This small molecule binds to this protein.
Small molecule (SMILES): CCCCO[C@]1(C(=O)O)C[C@H](O)[C@@H](NC(C)=O)[C@H]([C@H](O)[C@H](O)CO)O1

Sequence of chain 49.A:
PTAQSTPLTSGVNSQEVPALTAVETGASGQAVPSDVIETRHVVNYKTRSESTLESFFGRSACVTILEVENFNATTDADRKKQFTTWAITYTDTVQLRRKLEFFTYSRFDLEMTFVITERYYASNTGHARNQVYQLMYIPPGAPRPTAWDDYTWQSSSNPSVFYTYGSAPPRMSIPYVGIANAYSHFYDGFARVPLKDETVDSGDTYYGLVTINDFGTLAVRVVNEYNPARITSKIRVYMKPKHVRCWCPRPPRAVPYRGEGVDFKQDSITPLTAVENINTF

Binding-site contacts:
Ligand atom C8 contacts residue ALA146 of chain 50.A at 4.4 Å (hydrophobic).
Ligand atom N5 contacts residue TYR145 of chain 50.A at 2.6 Å (h-bond).
Ligand atom C3 contacts residue PRO252 of chain 49.A at 4.3 Å (hydrophobic).
Ligand atom C7 contacts residue TYR145 of chain 50.A at 3.9 Å (hydrophobic).
Ligand atom O10 contacts residue TYR250 of chain 49.A at 2.3 Å (h-bond).
Ligand atom C10 contacts residue TYR250 of chain 49.A at 2.9 Å (hydrophobic).
Ligand atom O1B contacts residue ALA146 of chain 50.A at 4.3 Å.
Ligand atom O10 contacts residue ASN96 of chain 49.A at 4.3 Å.
Ligand atom C5 contacts residue TYR145 of chain 50.A at 3.4 Å (hydrophobic).
Ligand atom C10 contacts residue TYR145 of chain 50.A at 3.6 Å (hydrophobic).
Ligand atom O1A contacts residue ASN148 of chain 50.A at 4.5 Å.
Ligand atom C6 contacts residue ALA146 of chain 50.A at 4.3 Å (hydrophobic).
Ligand atom O8 contacts residue ALA146 of chain 50.A at 3.4 Å.
Ligand atom O1A contacts residue ALA146 of chain 50.A at 3.2 Å.
Ligand atom O1B contacts residue PRO252 of chain 49.A at 3.4 Å.
Ligand atom O4 contacts residue PRO252 of chain 49.A at 4.0 Å.
Ligand atom C11 contacts residue ARG143 of chain 50.A at 3.9 Å.
Ligand atom C4 contacts residue TYR145 of chain 50.A at 3.6 Å (hydrophobic).
Ligand atom C4 contacts residue TYR250 of chain 49.A at 4.3 Å (hydrophobic).
Ligand atom C11 contacts residue TYR250 of chain 49.A at 3.1 Å (hydrophobic).
Ligand atom O1B contacts residue SER147 of chain 50.A at 2.6 Å (h-bond).
Ligand atom C1 contacts residue PRO252 of chain 49.A at 4.1 Å (hydrophobic).
Ligand atom O4 contacts residue ASN251 of chain 49.A at 4.3 Å.
Ligand atom O9 contacts residue TYR145 of chain 50.A at 4.3 Å.
Ligand atom O4 contacts residue TYR250 of chain 49.A at 3.0 Å.
Ligand atom C11 contacts residue TYR145 of chain 50.A at 3.8 Å (hydrophobic).
Ligand atom N5 contacts residue TYR250 of chain 49.A at 3.9 Å.
Ligand atom C6 contacts residue TYR145 of chain 50.A at 3.4 Å (hydrophobic).
Ligand atom O1A contacts residue SER147 of chain 50.A at 3.1 Å (h-bond).
Ligand atom C1 contacts residue SER147 of chain 50.A at 3.6 Å.
Ligand atom O4 contacts residue TYR145 of chain 50.A at 4.1 Å.
Ligand atom C1 contacts residue ALA146 of chain 50.A at 4.0 Å (hydrophobic).
Ligand atom C4 contacts residue PRO252 of chain 49.A at 4.3 Å (hydrophobic).
Ligand atom C9 contacts residue TYR145 of chain 50.A at 4.2 Å (hydrophobic).

Sequence of chain 50.A:
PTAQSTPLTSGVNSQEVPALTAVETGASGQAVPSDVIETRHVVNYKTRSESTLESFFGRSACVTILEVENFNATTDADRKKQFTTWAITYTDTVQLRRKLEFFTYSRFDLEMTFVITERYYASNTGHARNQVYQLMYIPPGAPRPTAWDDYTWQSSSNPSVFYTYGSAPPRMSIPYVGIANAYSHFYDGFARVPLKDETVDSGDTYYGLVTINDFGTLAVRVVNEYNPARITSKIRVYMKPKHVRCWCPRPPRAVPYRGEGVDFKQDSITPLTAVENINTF